Sequence of chain 1.A:
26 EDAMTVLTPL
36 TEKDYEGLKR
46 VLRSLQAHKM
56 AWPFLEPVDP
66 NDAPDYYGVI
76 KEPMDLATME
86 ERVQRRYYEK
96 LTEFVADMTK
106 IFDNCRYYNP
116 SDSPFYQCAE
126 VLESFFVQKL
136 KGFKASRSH

Binding-site contacts:
Ligand atom C29 contacts residue TRP57 of chain 1.A at 3.4 Å (hydrophobic).
Ligand atom C1 contacts residue ASP64 of chain 1.A at 3.9 Å.
Ligand atom C11 contacts residue PHE120 of chain 1.A at 3.9 Å (hydrophobic).
Ligand atom C7 contacts residue VAL63 of chain 1.A at 3.8 Å (hydrophobic).
Ligand atom N8 contacts residue VAL63 of chain 1.A at 3.8 Å.
Ligand atom O22 contacts residue PHE120 of chain 1.A at 4.0 Å.
Ligand atom O22 contacts residue ASN114 of chain 1.A at 3.2 Å (h-bond).
Ligand atom C19 contacts residue PHE59 of chain 1.A at 3.8 Å (hydrophobic).
Ligand atom C15 contacts residue ASN114 of chain 1.A at 4.0 Å.
Ligand atom C9 contacts residue PRO58 of chain 1.A at 3.9 Å (hydrophobic).
Ligand atom C6 contacts residue PRO58 of chain 1.A at 3.9 Å (hydrophobic).
Ligand atom C23 contacts residue ASN114 of chain 1.A at 3.6 Å.
Ligand atom C16 contacts residue ASN114 of chain 1.A at 3.9 Å.
Ligand atom C20 contacts residue TYR113 of chain 1.A at 3.7 Å (hydrophobic).
Ligand atom C24 contacts residue TYR113 of chain 1.A at 3.8 Å (hydrophobic).
Ligand atom C14 contacts residue TYR113 of chain 1.A at 3.5 Å (hydrophobic).
Ligand atom C24 contacts residue ASN114 of chain 1.A at 3.3 Å.
Ligand atom C1 contacts residue PRO62 of chain 1.A at 2.9 Å (hydrophobic).
Ligand atom O17 contacts residue ASN114 of chain 1.A at 3.1 Å (h-bond).
Ligand atom C20 contacts residue ASN114 of chain 1.A at 3.7 Å.
Ligand atom O21 contacts residue TYR113 of chain 1.A at 2.8 Å.
Ligand atom C28 contacts residue TRP57 of chain 1.A at 4.0 Å (hydrophobic).
Ligand atom C1 contacts residue GLU61 of chain 1.A at 4.0 Å.
Ligand atom N8 contacts residue PRO58 of chain 1.A at 3.0 Å (h-bond).
Ligand atom C25 contacts residue ASN114 of chain 1.A at 3.8 Å.
Ligand atom C9 contacts residue VAL63 of chain 1.A at 3.4 Å (hydrophobic).
Ligand atom C30 contacts residue TRP57 of chain 1.A at 3.5 Å (hydrophobic).
Ligand atom N2 contacts residue PRO62 of chain 1.A at 3.8 Å.
Ligand atom N10 contacts residue VAL63 of chain 1.A at 3.7 Å.
Ligand atom C12 contacts residue ALA68 of chain 1.A at 4.0 Å (hydrophobic).
Ligand atom C14 contacts residue ASN114 of chain 1.A at 3.5 Å.
Ligand atom N18 contacts residue VAL63 of chain 1.A at 3.6 Å.
Ligand atom C5 contacts residue PRO58 of chain 1.A at 4.0 Å (hydrophobic).
Ligand atom C31 contacts residue TRP57 of chain 1.A at 3.7 Å (hydrophobic).
Ligand atom N13 contacts residue ASN114 of chain 1.A at 3.9 Å.
Ligand atom C24 contacts residue PRO115 of chain 1.A at 3.5 Å (hydrophobic).
Ligand atom O17 contacts residue CYS110 of chain 1.A at 3.9 Å.
Ligand atom N10 contacts residue PHE120 of chain 1.A at 4.0 Å.
Ligand atom C19 contacts residue PRO58 of chain 1.A at 3.3 Å (hydrophobic).
Ligand atom C7 contacts residue PRO62 of chain 1.A at 3.7 Å (hydrophobic).

A protein and the small-molecule ligand that binds it are described below.
Small molecule (SMILES): CN1C[C@H](Nc2nc3c(c(=O)n2C)CN(C(=O)OC(C)(C)C)C3)C[C@H](c2ccccc2)C1